This protein binds this small molecule.
Small molecule (SMILES): Cc1ccc2c(c1)sc(-c1ccc(N(C)C)cc1)[n+]2C

Binding-site contacts:
Ligand atom C15 contacts residue LYS80 of chain 1.D at 2.9 Å.
Ligand atom S1 contacts residue TYR39 of chain 1.D at 3.6 Å.
Ligand atom C15 contacts residue VAL82 of chain 1.D at 3.9 Å (hydrophobic).
Ligand atom C4 contacts residue GLU46 of chain 1.D at 4.4 Å.
Ligand atom N2 contacts residue GLU46 of chain 1.D at 4.1 Å.
Ligand atom C16 contacts residue GLU46 of chain 1.D at 3.9 Å.
Ligand atom C6 contacts residue VAL82 of chain 1.B at 4.1 Å (hydrophobic).
Ligand atom C16 contacts residue VAL82 of chain 1.B at 3.5 Å (hydrophobic).
Ligand atom C2 contacts residue LYS80 of chain 1.D at 3.6 Å.
Ligand atom N2 contacts residue LYS80 of chain 1.D at 3.2 Å.
Ligand atom C15 contacts residue THR81 of chain 1.D at 3.2 Å.
Ligand atom C2 contacts residue VAL82 of chain 1.B at 3.7 Å (hydrophobic).
Ligand atom C12 contacts residue TYR39 of chain 1.D at 3.6 Å (hydrophobic).
Ligand atom C2 contacts residue TFX1 of chain 1.L at 4.0 Å.
Ligand atom C4 contacts residue LYS80 of chain 1.B at 4.5 Å.
Ligand atom N2 contacts residue TFX1 of chain 1.L at 3.5 Å.
Ligand atom C16 contacts residue LYS80 of chain 1.B at 2.2 Å.
Ligand atom C15 contacts residue VAL82 of chain 1.B at 2.7 Å (hydrophobic).
Ligand atom C4 contacts residue LYS80 of chain 1.D at 4.0 Å.
Ligand atom C10 contacts residue TYR39 of chain 1.D at 3.5 Å (hydrophobic).
Ligand atom C3 contacts residue TFX1 of chain 1.L at 4.4 Å.
Ligand atom N2 contacts residue LYS80 of chain 1.B at 3.4 Å.
Ligand atom C3 contacts residue LYS80 of chain 1.D at 3.2 Å.
Ligand atom C16 contacts residue LYS80 of chain 1.D at 3.8 Å.
Ligand atom C16 contacts residue THR81 of chain 1.B at 4.1 Å.
Ligand atom C18 contacts residue TYR39 of chain 1.D at 3.0 Å (hydrophobic).
Ligand atom C3 contacts residue GLU46 of chain 1.D at 3.5 Å.
Ligand atom C2 contacts residue LYS80 of chain 1.B at 4.0 Å.
Ligand atom C17 contacts residue TFX1 of chain 1.L at 4.1 Å.
Ligand atom C15 contacts residue THR81 of chain 1.B at 4.5 Å.
Ligand atom N2 contacts residue VAL82 of chain 1.B at 3.1 Å.
Ligand atom C7 contacts residue VAL82 of chain 1.B at 3.3 Å (hydrophobic).
Ligand atom C11 contacts residue TYR39 of chain 1.D at 2.9 Å (hydrophobic).
Ligand atom N2 contacts residue THR81 of chain 1.D at 4.4 Å.
Ligand atom C7 contacts residue VAL82 of chain 1.D at 4.4 Å (hydrophobic).
Ligand atom C16 contacts residue TFX1 of chain 1.L at 2.4 Å.
Ligand atom C2 contacts residue GLU46 of chain 1.D at 4.3 Å.
Ligand atom C3 contacts residue LYS80 of chain 1.B at 3.7 Å.

Sequence of chain 1.D:
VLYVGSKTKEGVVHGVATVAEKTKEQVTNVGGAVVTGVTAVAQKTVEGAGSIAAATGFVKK

Sequence of chain 1.B:
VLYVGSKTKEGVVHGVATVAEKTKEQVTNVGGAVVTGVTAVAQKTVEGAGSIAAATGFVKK